Sequence of chain 1.A:
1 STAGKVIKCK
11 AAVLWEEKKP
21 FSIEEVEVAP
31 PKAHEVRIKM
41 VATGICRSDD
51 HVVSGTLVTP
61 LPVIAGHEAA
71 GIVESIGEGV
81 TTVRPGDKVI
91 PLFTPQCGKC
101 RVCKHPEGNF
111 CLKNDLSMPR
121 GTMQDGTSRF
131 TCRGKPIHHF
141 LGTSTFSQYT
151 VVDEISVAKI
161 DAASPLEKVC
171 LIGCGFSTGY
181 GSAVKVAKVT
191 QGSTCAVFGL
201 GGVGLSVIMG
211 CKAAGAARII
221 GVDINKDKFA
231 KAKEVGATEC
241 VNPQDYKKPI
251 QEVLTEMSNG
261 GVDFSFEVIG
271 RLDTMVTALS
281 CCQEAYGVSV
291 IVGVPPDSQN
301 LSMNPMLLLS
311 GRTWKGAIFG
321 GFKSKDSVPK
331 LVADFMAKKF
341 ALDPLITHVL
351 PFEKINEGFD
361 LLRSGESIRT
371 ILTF

The small molecule below binds the protein below.
Small molecule (SMILES): N=C(N)c1ccncc1

Binding-site contacts:
Ligand atom CI1 contacts residue LYS18 of chain 1.A at 1.3 Å.
Ligand atom CI6 contacts residue LYS18 of chain 1.A at 2.7 Å.
Ligand atom CI5 contacts residue GLU17 of chain 1.A at 4.2 Å.
Ligand atom CI5 contacts residue GLY55 of chain 1.A at 4.2 Å.
Ligand atom CI6 contacts residue SER54 of chain 1.A at 3.6 Å.
Ligand atom CI5 contacts residue LYS18 of chain 1.A at 4.1 Å.
Ligand atom NI1 contacts residue LYS18 of chain 1.A at 2.2 Å (salt-bridge).
Ligand atom CI2 contacts residue LYS18 of chain 1.A at 2.4 Å.
Ligand atom CI3 contacts residue LYS18 of chain 1.A at 3.6 Å.
Ligand atom CI5 contacts residue SER54 of chain 1.A at 3.5 Å.
Ligand atom NI2 contacts residue GLU17 of chain 1.A at 3.7 Å.